Sequence of chain 1.E:
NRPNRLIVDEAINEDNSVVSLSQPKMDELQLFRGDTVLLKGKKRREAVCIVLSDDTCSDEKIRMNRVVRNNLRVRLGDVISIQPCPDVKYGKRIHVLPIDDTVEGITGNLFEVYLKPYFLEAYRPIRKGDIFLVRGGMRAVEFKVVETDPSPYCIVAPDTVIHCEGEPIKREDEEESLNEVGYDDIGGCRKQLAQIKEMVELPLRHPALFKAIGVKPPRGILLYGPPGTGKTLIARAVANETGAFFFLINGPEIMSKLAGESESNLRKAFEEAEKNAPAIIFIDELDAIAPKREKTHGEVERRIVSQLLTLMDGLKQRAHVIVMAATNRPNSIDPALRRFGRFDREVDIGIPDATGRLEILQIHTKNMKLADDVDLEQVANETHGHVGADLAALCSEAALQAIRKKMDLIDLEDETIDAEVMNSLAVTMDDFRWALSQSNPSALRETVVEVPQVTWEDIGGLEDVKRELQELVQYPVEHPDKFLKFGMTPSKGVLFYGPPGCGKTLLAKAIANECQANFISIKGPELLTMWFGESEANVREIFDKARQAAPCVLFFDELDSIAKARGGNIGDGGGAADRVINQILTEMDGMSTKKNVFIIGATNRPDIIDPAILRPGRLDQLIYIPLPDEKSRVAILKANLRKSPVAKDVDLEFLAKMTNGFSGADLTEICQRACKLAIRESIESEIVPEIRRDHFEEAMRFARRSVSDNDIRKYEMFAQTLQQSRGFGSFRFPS

Binding-site contacts:
Ligand atom C05 contacts residue GLY538 of chain 1.E at 3.5 Å.
Ligand atom C09 contacts residue THR703 of chain 1.E at 3.6 Å.
Ligand atom C07 contacts residue LEU541 of chain 1.E at 3.3 Å (hydrophobic).
Ligand atom C15 contacts residue ALA674 of chain 1.E at 3.5 Å (hydrophobic).
Ligand atom C21 contacts residue CYS537 of chain 1.E at 3.5 Å (hydrophobic).
Ligand atom C27 contacts residue VAL489 of chain 1.E at 3.4 Å (hydrophobic).
Ligand atom C25 contacts residue ASP493 of chain 1.E at 3.2 Å.
Ligand atom C24 contacts residue ALA674 of chain 1.E at 3.4 Å (hydrophobic).
Ligand atom N31 contacts residue ALA700 of chain 1.E at 3.0 Å (h-bond).
Ligand atom C17 contacts residue ASP493 of chain 1.E at 3.6 Å.
Ligand atom N30 contacts residue ALA674 of chain 1.E at 3.6 Å.
Ligand atom N31 contacts residue GLY536 of chain 1.E at 3.3 Å (h-bond).
Ligand atom C17 contacts residue ILE494 of chain 1.E at 3.5 Å (hydrophobic).
Ligand atom C05 contacts residue CYS537 of chain 1.E at 3.7 Å (hydrophobic).
Ligand atom C04 contacts residue GLY699 of chain 1.E at 3.6 Å.
Ligand atom C02 contacts residue ALA700 of chain 1.E at 3.4 Å (hydrophobic).
Ligand atom N14 contacts residue ALA674 of chain 1.E at 3.6 Å.
Ligand atom O01 contacts residue ALA700 of chain 1.E at 3.5 Å.
Ligand atom N12 contacts residue LEU541 of chain 1.E at 3.4 Å.
Ligand atom C19 contacts residue ILE671 of chain 1.E at 3.5 Å (hydrophobic).
Ligand atom C11 contacts residue ASN675 of chain 1.E at 3.5 Å.
Ligand atom O01 contacts residue THR703 of chain 1.E at 2.4 Å (h-bond).
Ligand atom C23 contacts residue LEU541 of chain 1.E at 3.7 Å (hydrophobic).
Ligand atom C04 contacts residue GLY536 of chain 1.E at 3.8 Å.
Ligand atom C18 contacts residue ILE494 of chain 1.E at 3.5 Å (hydrophobic).
Ligand atom N31 contacts residue GLY699 of chain 1.E at 3.5 Å.
Ligand atom C13 contacts residue ALA674 of chain 1.E at 3.7 Å (hydrophobic).
Ligand atom C06 contacts residue LEU541 of chain 1.E at 3.0 Å (hydrophobic).
Ligand atom C02 contacts residue THR703 of chain 1.E at 3.2 Å.
Ligand atom C13 contacts residue LEU541 of chain 1.E at 3.2 Å (hydrophobic).
Ligand atom C29 contacts residue ALA674 of chain 1.E at 3.5 Å (hydrophobic).
Ligand atom O26 contacts residue ARG677 of chain 1.E at 3.4 Å (salt-bridge).
Ligand atom O26 contacts residue VAL489 of chain 1.E at 3.7 Å.
Ligand atom O01 contacts residue GLY699 of chain 1.E at 3.4 Å (h-bond).
Ligand atom C02 contacts residue GLY699 of chain 1.E at 3.4 Å.
Ligand atom N30 contacts residue LEU541 of chain 1.E at 3.4 Å.
Ligand atom O26 contacts residue ASP493 of chain 1.E at 3.3 Å (salt-bridge).
Ligand atom C20 contacts residue ILE671 of chain 1.E at 3.6 Å (hydrophobic).
Ligand atom N14 contacts residue LEU541 of chain 1.E at 3.5 Å.
Ligand atom N16 contacts residue ALA670 of chain 1.E at 3.6 Å.

The small molecule below binds the protein below.
Small molecule (SMILES): Cc1cc2c(C(N)=O)cccc2n1-c1nc2c(c(NCc3ccccc3)n1)COCC2